This small molecule binds to this protein.
Small molecule (SMILES): Nc1ccn([C@H]2C[C@H](O[P](=O)(O)OC[C@H]3O[C@@H](n4cnc5c(N)ncnc54)C[C@@H]3O)[C@@H](COP(=O)(O)O)O2)c(=O)n1

Binding-site contacts:
Ligand atom C6 contacts residue SER415 of chain 55.A at 4.1 Å.
Ligand atom C2' contacts residue HIS413 of chain 55.A at 3.8 Å.
Ligand atom C5 contacts residue PRO203 of chain 55.A at 3.9 Å (hydrophobic).
Ligand atom N6 contacts residue SER415 of chain 55.A at 3.6 Å.
Ligand atom C2' contacts residue PRO203 of chain 55.A at 3.3 Å (hydrophobic).
Ligand atom C4 contacts residue PRO203 of chain 55.A at 4.1 Å (hydrophobic).
Ligand atom N1 contacts residue PRO203 of chain 55.A at 3.8 Å.
Ligand atom C5 contacts residue VAL202 of chain 55.A at 3.6 Å (hydrophobic).
Ligand atom N1 contacts residue GLY422 of chain 55.A at 3.0 Å (h-bond).
Ligand atom N7 contacts residue PRO203 of chain 55.A at 4.2 Å.
Ligand atom N1 contacts residue PRO203 of chain 55.A at 4.1 Å.
Ligand atom N3 contacts residue PRO414 of chain 55.A at 4.2 Å.
Ligand atom C8 contacts residue HIS413 of chain 55.A at 3.8 Å.
Ligand atom C6 contacts residue PRO203 of chain 55.A at 4.0 Å (hydrophobic).
Ligand atom N7 contacts residue ASN392 of chain 55.A at 4.2 Å.
Ligand atom C4 contacts residue VAL202 of chain 55.A at 3.7 Å (hydrophobic).
Ligand atom C5 contacts residue PRO203 of chain 55.A at 4.0 Å (hydrophobic).
Ligand atom C5 contacts residue SER415 of chain 55.A at 4.1 Å.
Ligand atom N4 contacts residue VAL202 of chain 55.A at 2.9 Å (h-bond).
Ligand atom N4 contacts residue ASP201 of chain 55.A at 2.5 Å.
Ligand atom C4 contacts residue PRO203 of chain 55.A at 4.2 Å (hydrophobic).
Ligand atom N6 contacts residue PHE421 of chain 55.A at 3.9 Å.
Ligand atom C2 contacts residue PRO203 of chain 55.A at 3.9 Å (hydrophobic).
Ligand atom C2' contacts residue PRO414 of chain 55.A at 3.8 Å (hydrophobic).
Ligand atom N6 contacts residue GLY422 of chain 55.A at 3.4 Å (h-bond).
Ligand atom C6 contacts residue VAL202 of chain 55.A at 4.2 Å (hydrophobic).
Ligand atom C6 contacts residue PRO203 of chain 55.A at 4.0 Å (hydrophobic).
Ligand atom C4 contacts residue ASP201 of chain 55.A at 3.7 Å.
Ligand atom C2 contacts residue GLY422 of chain 55.A at 3.3 Å.
Ligand atom OP2 contacts residue ASP409 of chain 8.A at 3.2 Å (salt-bridge).
Ligand atom N6 contacts residue GLY420 of chain 55.A at 3.7 Å.
Ligand atom N7 contacts residue HIS413 of chain 55.A at 4.1 Å.
Ligand atom C5 contacts residue ARG91 of chain 55.A at 4.1 Å.
Ligand atom N3 contacts residue ASP201 of chain 55.A at 4.1 Å.
Ligand atom C6 contacts residue GLY422 of chain 55.A at 3.8 Å.
Ligand atom C2 contacts residue VAL202 of chain 55.A at 4.2 Å (hydrophobic).
Ligand atom N1 contacts residue VAL202 of chain 55.A at 3.6 Å.
Ligand atom N7 contacts residue SER415 of chain 55.A at 4.0 Å.
Ligand atom C1' contacts residue PRO203 of chain 55.A at 4.1 Å (hydrophobic).
Ligand atom C5 contacts residue ASP201 of chain 55.A at 4.1 Å.

Sequence of chain 8.A:
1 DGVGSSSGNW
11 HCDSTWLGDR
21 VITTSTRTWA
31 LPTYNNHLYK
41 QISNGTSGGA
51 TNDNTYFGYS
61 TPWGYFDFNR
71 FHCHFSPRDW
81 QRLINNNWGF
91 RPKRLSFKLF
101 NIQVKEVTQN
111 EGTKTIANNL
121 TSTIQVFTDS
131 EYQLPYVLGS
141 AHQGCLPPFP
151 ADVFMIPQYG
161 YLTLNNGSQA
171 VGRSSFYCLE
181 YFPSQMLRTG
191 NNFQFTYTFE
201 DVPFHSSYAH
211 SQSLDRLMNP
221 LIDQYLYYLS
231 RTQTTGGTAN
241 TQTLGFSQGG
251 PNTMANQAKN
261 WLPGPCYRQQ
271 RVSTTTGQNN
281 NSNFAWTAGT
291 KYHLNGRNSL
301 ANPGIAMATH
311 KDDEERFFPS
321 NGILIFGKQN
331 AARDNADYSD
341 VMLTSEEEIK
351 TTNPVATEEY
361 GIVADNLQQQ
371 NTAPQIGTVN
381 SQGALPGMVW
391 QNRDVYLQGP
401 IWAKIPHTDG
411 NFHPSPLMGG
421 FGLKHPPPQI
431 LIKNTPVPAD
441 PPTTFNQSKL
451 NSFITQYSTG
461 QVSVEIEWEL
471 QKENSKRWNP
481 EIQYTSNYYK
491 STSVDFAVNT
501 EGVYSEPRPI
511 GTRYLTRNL

Sequence of chain 55.A:
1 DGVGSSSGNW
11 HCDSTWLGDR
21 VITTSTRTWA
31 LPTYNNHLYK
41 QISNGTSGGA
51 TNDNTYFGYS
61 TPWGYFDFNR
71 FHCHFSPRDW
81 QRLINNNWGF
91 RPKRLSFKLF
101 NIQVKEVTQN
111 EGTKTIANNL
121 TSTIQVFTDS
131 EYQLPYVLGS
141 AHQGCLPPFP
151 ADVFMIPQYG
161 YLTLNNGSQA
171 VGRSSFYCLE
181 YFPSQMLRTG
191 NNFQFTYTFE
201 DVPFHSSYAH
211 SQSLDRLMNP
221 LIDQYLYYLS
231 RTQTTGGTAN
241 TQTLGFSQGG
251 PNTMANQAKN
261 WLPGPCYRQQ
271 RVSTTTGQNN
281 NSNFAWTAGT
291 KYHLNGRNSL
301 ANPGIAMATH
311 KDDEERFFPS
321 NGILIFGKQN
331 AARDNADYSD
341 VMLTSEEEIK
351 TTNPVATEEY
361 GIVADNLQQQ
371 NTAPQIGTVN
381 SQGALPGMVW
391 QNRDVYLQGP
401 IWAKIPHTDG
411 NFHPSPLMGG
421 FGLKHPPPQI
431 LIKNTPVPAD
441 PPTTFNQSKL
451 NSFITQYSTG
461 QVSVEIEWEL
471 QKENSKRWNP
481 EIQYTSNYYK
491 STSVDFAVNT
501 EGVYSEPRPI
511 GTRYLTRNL